Binding-site contacts:
Ligand atom O3 contacts residue THR21 of chain 1.R at 3.1 Å (h-bond).
Ligand atom O16 contacts residue THR1 of chain 1.R at 2.5 Å (h-bond).
Ligand atom C39 contacts residue GLN22 of chain 1.R at 3.4 Å.
Ligand atom O17 contacts residue THR1 of chain 1.R at 2.5 Å (h-bond).
Ligand atom N1 contacts residue GLY47 of chain 1.R at 3.0 Å (h-bond).
Ligand atom C25 contacts residue ALA49 of chain 1.R at 3.5 Å (hydrophobic).
Ligand atom C14 contacts residue GLY47 of chain 1.R at 3.6 Å.
Ligand atom O3 contacts residue SER20 of chain 1.R at 3.5 Å.
Ligand atom C4 contacts residue GLY47 of chain 1.R at 3.8 Å.
Ligand atom O16 contacts residue ALA46 of chain 1.R at 3.4 Å.
Ligand atom C22 contacts residue THR1 of chain 1.R at 3.2 Å.
Ligand atom C32 contacts residue THR21 of chain 1.R at 3.7 Å.
Ligand atom C2 contacts residue GLY47 of chain 1.R at 3.6 Å.
Ligand atom C35 contacts residue ALA49 of chain 1.R at 3.2 Å (hydrophobic).
Ligand atom C22 contacts residue LYS33 of chain 1.R at 3.7 Å.
Ligand atom C38 contacts residue SER27 of chain 1.R at 3.1 Å.
Ligand atom C5 contacts residue THR21 of chain 1.R at 2.5 Å.
Ligand atom O16 contacts residue GLY47 of chain 1.R at 2.5 Å (h-bond).
Ligand atom C37 contacts residue SER20 of chain 1.R at 3.8 Å.
Ligand atom C22 contacts residue GLY47 of chain 1.R at 3.8 Å.
Ligand atom C15 contacts residue GLY47 of chain 1.R at 3.7 Å.
Ligand atom C24 contacts residue ALA52 of chain 1.R at 3.6 Å (hydrophobic).
Ligand atom C13 contacts residue THR48 of chain 1.R at 3.8 Å.
Ligand atom N6 contacts residue THR21 of chain 1.R at 3.2 Å (h-bond).
Ligand atom O12 contacts residue GLY47 of chain 1.R at 3.3 Å.
Ligand atom C24 contacts residue ALA49 of chain 1.R at 3.6 Å (hydrophobic).
Ligand atom C38 contacts residue GLN22 of chain 1.R at 3.5 Å.
Ligand atom C31 contacts residue THR21 of chain 1.R at 3.5 Å.
Ligand atom C34 contacts residue ASP124 of chain 1.Z at 3.1 Å.
Ligand atom C13 contacts residue GLY47 of chain 1.R at 3.7 Å.
Ligand atom C15 contacts residue THR1 of chain 1.R at 2.5 Å.
Ligand atom B contacts residue THR1 of chain 1.R at 1.6 Å.
Ligand atom C37 contacts residue GLN22 of chain 1.R at 3.7 Å.
Ligand atom C40 contacts residue ASP124 of chain 1.Z at 3.1 Å.
Ligand atom C35 contacts residue THR48 of chain 1.R at 3.7 Å.
Ligand atom C33 contacts residue ASP124 of chain 1.Z at 3.8 Å.
Ligand atom C4 contacts residue THR21 of chain 1.R at 3.3 Å.
Ligand atom C37 contacts residue SER27 of chain 1.R at 3.4 Å.
Ligand atom C36 contacts residue ALA49 of chain 1.R at 3.3 Å (hydrophobic).
Ligand atom C37 contacts residue THR21 of chain 1.R at 3.0 Å.

This small molecule binds to this protein.
Small molecule (SMILES): CC(C)C[C@H](NC(=O)[C@@H](Cc1cccc2ccccc12)NC(=O)N1CCOCC1)B(O)O

Sequence of chain 1.R:
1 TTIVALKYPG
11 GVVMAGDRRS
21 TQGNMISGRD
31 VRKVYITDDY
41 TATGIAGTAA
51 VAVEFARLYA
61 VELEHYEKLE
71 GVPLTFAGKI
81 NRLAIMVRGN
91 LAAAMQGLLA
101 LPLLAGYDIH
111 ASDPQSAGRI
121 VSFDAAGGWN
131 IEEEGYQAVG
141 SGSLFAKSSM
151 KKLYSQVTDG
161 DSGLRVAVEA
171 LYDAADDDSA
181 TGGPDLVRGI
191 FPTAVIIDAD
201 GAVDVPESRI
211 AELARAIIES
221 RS

Sequence of chain 1.Z:
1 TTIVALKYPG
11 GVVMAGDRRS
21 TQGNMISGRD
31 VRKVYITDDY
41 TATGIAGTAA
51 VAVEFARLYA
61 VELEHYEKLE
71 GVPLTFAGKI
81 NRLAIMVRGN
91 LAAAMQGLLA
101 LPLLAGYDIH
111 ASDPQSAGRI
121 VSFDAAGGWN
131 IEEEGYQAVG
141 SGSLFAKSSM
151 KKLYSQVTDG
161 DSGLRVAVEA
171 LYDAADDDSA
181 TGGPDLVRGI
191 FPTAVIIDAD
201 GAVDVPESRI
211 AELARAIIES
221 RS